Sequence of chain 1.C:
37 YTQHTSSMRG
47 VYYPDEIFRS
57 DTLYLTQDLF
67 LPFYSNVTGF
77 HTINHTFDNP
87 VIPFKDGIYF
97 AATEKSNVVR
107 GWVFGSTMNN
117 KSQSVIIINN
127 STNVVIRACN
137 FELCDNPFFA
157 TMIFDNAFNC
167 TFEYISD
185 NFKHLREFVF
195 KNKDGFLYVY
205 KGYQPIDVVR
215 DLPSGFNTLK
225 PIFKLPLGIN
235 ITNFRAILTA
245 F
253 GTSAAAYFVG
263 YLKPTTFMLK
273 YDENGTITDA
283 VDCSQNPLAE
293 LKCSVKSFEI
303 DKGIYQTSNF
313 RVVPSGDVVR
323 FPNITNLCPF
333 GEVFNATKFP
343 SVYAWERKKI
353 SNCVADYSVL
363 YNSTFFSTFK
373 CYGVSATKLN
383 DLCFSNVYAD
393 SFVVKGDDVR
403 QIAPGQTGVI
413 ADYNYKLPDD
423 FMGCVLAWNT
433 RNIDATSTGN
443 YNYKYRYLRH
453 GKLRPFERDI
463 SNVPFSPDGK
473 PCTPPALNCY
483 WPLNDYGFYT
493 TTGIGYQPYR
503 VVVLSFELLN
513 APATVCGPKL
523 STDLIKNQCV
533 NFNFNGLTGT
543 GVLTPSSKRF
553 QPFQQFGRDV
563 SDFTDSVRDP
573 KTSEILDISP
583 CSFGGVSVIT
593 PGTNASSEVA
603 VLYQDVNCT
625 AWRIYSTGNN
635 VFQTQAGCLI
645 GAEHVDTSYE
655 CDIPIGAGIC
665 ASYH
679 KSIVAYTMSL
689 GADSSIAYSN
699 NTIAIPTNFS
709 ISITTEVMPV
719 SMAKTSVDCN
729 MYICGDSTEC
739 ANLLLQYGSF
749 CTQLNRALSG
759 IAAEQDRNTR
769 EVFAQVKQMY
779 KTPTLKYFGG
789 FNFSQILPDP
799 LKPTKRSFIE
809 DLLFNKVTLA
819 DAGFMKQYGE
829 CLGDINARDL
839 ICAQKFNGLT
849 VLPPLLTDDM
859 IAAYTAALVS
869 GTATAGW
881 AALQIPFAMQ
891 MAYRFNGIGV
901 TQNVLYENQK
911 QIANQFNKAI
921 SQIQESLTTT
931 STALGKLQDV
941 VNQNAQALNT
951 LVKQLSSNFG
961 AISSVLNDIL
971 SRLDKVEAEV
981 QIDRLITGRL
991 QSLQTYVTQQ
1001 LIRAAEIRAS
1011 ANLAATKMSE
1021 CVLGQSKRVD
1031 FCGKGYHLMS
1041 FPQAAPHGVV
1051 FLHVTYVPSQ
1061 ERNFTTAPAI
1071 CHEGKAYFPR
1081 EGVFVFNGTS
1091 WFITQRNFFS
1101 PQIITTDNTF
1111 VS

This small molecule binds to this protein.
Small molecule (SMILES): CC(=O)N[C@@H]1[C@@H](O)[C@H](O)[C@@H](CO)O[C@H]1O

Binding-site contacts:
Ligand atom O7 contacts residue LYS573 of chain 1.C at 4.4 Å.
Ligand atom C5 contacts residue ASN325 of chain 1.C at 3.7 Å.
Ligand atom C3 contacts residue ASN325 of chain 1.C at 3.7 Å.
Ligand atom C8 contacts residue LYS573 of chain 1.C at 2.5 Å.
Ligand atom C2 contacts residue ASN325 of chain 1.C at 2.3 Å.
Ligand atom C7 contacts residue ASN325 of chain 1.C at 4.0 Å.
Ligand atom O7 contacts residue ASN325 of chain 1.C at 4.4 Å.
Ligand atom O3 contacts residue LYS573 of chain 1.C at 4.1 Å.
Ligand atom C4 contacts residue ASN325 of chain 1.C at 4.1 Å.
Ligand atom C8 contacts residue PRO572 of chain 1.C at 4.0 Å (hydrophobic).
Ligand atom C2 contacts residue LYS573 of chain 1.C at 4.5 Å.
Ligand atom N2 contacts residue LYS573 of chain 1.C at 3.6 Å (salt-bridge).
Ligand atom C1 contacts residue LYS573 of chain 1.C at 4.3 Å.
Ligand atom O5 contacts residue ASN325 of chain 1.C at 2.4 Å (h-bond).
Ligand atom C7 contacts residue LYS573 of chain 1.C at 3.4 Å.
Ligand atom C1 contacts residue ASN325 of chain 1.C at 1.4 Å.
Ligand atom N2 contacts residue ASN325 of chain 1.C at 2.8 Å (h-bond).
Ligand atom C3 contacts residue LYS573 of chain 1.C at 4.2 Å.